This small molecule binds to this protein.
Small molecule (SMILES): CC(=O)N[C@@H]1[C@@H](O)[C@H](O)[C@@H](CO)O[C@H]1O

Binding-site contacts:
Ligand atom C5 contacts residue SER7 of chain 1.H at 3.3 Å.
Ligand atom C3 contacts residue UDP1 of chain 1.L at 3.4 Å.
Ligand atom C5 contacts residue PRO251 of chain 1.D at 4.0 Å (hydrophobic).
Ligand atom C6 contacts residue PRO251 of chain 1.D at 3.8 Å (hydrophobic).
Ligand atom C7 contacts residue SER7 of chain 1.H at 3.5 Å.
Ligand atom N2 contacts residue SER7 of chain 1.H at 3.1 Å (h-bond).
Ligand atom O4 contacts residue LEU255 of chain 1.D at 4.0 Å.
Ligand atom O3 contacts residue PRO348 of chain 1.D at 3.6 Å.
Ligand atom O4 contacts residue LEU345 of chain 1.D at 2.7 Å (h-bond).
Ligand atom O7 contacts residue SER7 of chain 1.H at 3.5 Å.
Ligand atom C5 contacts residue THR613 of chain 1.D at 3.8 Å.
Ligand atom O7 contacts residue HIS190 of chain 1.D at 3.1 Å.
Ligand atom C4 contacts residue SER7 of chain 1.H at 3.8 Å.
Ligand atom C7 contacts residue UDP1 of chain 1.L at 3.6 Å.
Ligand atom C8 contacts residue UDP1 of chain 1.L at 3.2 Å.
Ligand atom O6 contacts residue GLY346 of chain 1.D at 3.4 Å (h-bond).
Ligand atom O5 contacts residue SER7 of chain 1.H at 2.0 Å (h-bond).
Ligand atom C1 contacts residue SER7 of chain 1.H at 1.4 Å.
Ligand atom O6 contacts residue SER7 of chain 1.H at 3.7 Å.
Ligand atom O6 contacts residue THR252 of chain 1.D at 2.8 Å (h-bond).
Ligand atom N2 contacts residue HIS612 of chain 1.D at 3.8 Å.
Ligand atom C2 contacts residue SER7 of chain 1.H at 2.4 Å.
Ligand atom C8 contacts residue LYS534 of chain 1.D at 3.9 Å.
Ligand atom O5 contacts residue PRO251 of chain 1.D at 3.9 Å.
Ligand atom O6 contacts residue HIS250 of chain 1.D at 3.8 Å.
Ligand atom C3 contacts residue SER7 of chain 1.H at 3.6 Å.
Ligand atom C2 contacts residue UDP1 of chain 1.L at 3.6 Å.
Ligand atom N2 contacts residue UDP1 of chain 1.L at 2.9 Å (h-bond).
Ligand atom O4 contacts residue PHE386 of chain 1.D at 3.7 Å.
Ligand atom O3 contacts residue HIS612 of chain 1.D at 2.9 Å (h-bond).
Ligand atom C8 contacts residue TYR533 of chain 1.D at 3.1 Å (hydrophobic).
Ligand atom O7 contacts residue PRO348 of chain 1.D at 3.5 Å.
Ligand atom C6 contacts residue SER7 of chain 1.H at 4.1 Å.
Ligand atom C5 contacts residue UDP1 of chain 1.L at 4.0 Å.
Ligand atom C1 contacts residue UDP1 of chain 1.L at 3.4 Å.
Ligand atom O3 contacts residue LEU345 of chain 1.D at 4.0 Å.
Ligand atom C3 contacts residue HIS612 of chain 1.D at 3.7 Å.
Ligand atom C6 contacts residue THR252 of chain 1.D at 3.3 Å.
Ligand atom C4 contacts residue GLY346 of chain 1.D at 3.4 Å.
Ligand atom C4 contacts residue LEU345 of chain 1.D at 3.5 Å (hydrophobic).

Sequence of chain 1.H:
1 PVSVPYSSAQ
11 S

Sequence of chain 1.D:
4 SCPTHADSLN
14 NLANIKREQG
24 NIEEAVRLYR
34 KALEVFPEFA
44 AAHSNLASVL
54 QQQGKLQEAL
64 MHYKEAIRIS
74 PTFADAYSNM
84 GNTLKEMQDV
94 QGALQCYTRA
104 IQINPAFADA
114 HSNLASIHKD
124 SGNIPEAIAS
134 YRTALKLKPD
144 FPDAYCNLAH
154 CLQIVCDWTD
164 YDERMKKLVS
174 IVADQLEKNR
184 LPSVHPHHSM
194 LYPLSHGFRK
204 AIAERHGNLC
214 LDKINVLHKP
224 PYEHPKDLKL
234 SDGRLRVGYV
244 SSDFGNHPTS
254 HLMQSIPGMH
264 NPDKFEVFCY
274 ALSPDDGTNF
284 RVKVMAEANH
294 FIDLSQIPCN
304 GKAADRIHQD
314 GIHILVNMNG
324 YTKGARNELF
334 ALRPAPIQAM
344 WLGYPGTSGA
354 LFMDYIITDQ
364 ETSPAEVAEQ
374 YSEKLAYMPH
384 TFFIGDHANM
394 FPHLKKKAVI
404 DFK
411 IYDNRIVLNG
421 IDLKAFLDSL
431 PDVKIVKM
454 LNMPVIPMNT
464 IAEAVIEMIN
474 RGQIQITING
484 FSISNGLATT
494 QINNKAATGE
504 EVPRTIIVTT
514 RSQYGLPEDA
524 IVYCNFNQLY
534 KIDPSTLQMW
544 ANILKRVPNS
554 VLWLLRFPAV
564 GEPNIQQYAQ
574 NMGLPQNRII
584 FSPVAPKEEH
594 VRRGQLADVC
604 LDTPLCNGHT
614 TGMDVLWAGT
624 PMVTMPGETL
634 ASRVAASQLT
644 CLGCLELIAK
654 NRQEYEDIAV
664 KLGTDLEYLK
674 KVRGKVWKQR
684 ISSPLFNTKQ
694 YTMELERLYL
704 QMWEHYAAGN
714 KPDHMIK